Sequence of chain 1.E:
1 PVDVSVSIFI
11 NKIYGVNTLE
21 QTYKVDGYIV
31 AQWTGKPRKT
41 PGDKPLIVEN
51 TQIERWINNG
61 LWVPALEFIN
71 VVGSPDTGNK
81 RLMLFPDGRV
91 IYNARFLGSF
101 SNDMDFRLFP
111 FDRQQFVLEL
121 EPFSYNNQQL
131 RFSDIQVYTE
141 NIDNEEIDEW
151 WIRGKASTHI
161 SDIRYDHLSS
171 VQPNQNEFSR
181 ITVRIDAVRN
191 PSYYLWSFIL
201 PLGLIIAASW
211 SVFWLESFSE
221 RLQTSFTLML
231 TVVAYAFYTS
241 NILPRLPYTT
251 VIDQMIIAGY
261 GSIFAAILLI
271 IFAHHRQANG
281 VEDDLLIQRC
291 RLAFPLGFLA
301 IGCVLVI

Binding-site contacts:
Ligand atom CAJ contacts residue GLU121 of chain 1.A at 3.4 Å.
Ligand atom CAZ contacts residue HIS167 of chain 1.A at 3.5 Å.
Ligand atom CAK contacts residue PHE123 of chain 1.A at 3.5 Å (hydrophobic).
Ligand atom CAV contacts residue PHE9 of chain 1.E at 3.8 Å (hydrophobic).
Ligand atom FAA contacts residue TYR28 of chain 1.E at 3.8 Å.
Ligand atom CAL contacts residue PHE123 of chain 1.A at 3.9 Å (hydrophobic).
Ligand atom C contacts residue ARG81 of chain 1.E at 4.1 Å.
Ligand atom CAT contacts residue VAL30 of chain 1.E at 3.7 Å (hydrophobic).
Ligand atom CAT contacts residue SER170 of chain 1.A at 4.2 Å.
Ligand atom CAN contacts residue PHE9 of chain 1.E at 4.3 Å (hydrophobic).
Ligand atom CAF contacts residue ASN93 of chain 1.E at 4.3 Å.
Ligand atom BR contacts residue PHE9 of chain 1.E at 3.4 Å.
Ligand atom CAZ contacts residue TYR165 of chain 1.A at 4.2 Å (hydrophobic).
Ligand atom CAY contacts residue TYR165 of chain 1.A at 4.1 Å (hydrophobic).
Ligand atom CAL contacts residue ASN93 of chain 1.E at 4.2 Å.
Ligand atom CAX contacts residue GLN172 of chain 1.A at 4.2 Å.
Ligand atom CAS contacts residue SER170 of chain 1.A at 3.2 Å.
Ligand atom CA contacts residue ASN93 of chain 1.E at 3.1 Å.
Ligand atom CA contacts residue VAL30 of chain 1.E at 3.2 Å (hydrophobic).
Ligand atom CAS contacts residue VAL171 of chain 1.A at 4.0 Å (hydrophobic).
Ligand atom CAW contacts residue GLN172 of chain 1.A at 3.7 Å.
Ligand atom CAU contacts residue PHE9 of chain 1.E at 4.1 Å (hydrophobic).
Ligand atom CAX contacts residue VAL171 of chain 1.A at 4.3 Å (hydrophobic).
Ligand atom C contacts residue VAL30 of chain 1.E at 4.2 Å (hydrophobic).
Ligand atom O contacts residue ARG81 of chain 1.E at 3.2 Å (salt-bridge).
Ligand atom CAV contacts residue HIS167 of chain 1.A at 3.7 Å.
Ligand atom CAX contacts residue ILE91 of chain 1.E at 3.6 Å (hydrophobic).
Ligand atom CAC contacts residue TYR165 of chain 1.A at 3.5 Å (hydrophobic).
Ligand atom BR contacts residue GLU140 of chain 1.E at 3.2 Å.
Ligand atom CAQ contacts residue SER170 of chain 1.A at 4.2 Å.
Ligand atom CAK contacts residue GLU121 of chain 1.A at 4.0 Å.
Ligand atom CAY contacts residue PHE9 of chain 1.E at 3.4 Å (hydrophobic).
Ligand atom N contacts residue ASN93 of chain 1.E at 3.1 Å (h-bond).
Ligand atom CAC contacts residue GLU121 of chain 1.A at 4.2 Å.
Ligand atom CAC contacts residue TYR28 of chain 1.E at 4.0 Å (hydrophobic).
Ligand atom CAD contacts residue TYR28 of chain 1.E at 4.3 Å (hydrophobic).
Ligand atom BR contacts residue TYR165 of chain 1.A at 3.6 Å.
Ligand atom NAR contacts residue SER170 of chain 1.A at 4.2 Å.
Ligand atom CAZ contacts residue PHE9 of chain 1.E at 3.5 Å (hydrophobic).
Ligand atom CAJ contacts residue TYR165 of chain 1.A at 3.8 Å (hydrophobic).

The protein below binds the small molecule below.
Small molecule (SMILES): CCN(CC)CCN1C(=O)CN=C(c2ccccc2F)c2cc(Br)ccc21

Sequence of chain 1.A:
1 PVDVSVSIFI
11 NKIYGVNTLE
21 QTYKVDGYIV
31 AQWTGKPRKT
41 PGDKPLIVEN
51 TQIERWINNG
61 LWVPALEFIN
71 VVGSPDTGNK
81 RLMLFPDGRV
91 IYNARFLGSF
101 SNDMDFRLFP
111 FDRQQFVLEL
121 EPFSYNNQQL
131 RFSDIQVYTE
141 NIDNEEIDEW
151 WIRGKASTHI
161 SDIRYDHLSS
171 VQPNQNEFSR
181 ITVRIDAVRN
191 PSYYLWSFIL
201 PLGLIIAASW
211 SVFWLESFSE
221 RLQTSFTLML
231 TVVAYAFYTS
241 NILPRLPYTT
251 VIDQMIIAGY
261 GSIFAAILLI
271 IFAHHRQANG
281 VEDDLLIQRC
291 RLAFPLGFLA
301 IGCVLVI